Sequence of chain 2.A:
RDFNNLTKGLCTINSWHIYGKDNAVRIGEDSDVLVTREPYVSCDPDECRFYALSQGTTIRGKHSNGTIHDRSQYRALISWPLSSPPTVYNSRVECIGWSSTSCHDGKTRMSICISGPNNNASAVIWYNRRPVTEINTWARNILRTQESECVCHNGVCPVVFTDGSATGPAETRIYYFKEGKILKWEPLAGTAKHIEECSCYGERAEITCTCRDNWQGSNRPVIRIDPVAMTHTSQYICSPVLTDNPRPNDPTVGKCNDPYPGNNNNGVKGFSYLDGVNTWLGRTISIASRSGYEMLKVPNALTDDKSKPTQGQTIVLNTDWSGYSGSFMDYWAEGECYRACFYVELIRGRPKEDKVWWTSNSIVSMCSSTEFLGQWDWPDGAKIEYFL

A protein and the small-molecule ligand that binds it are described below.
Small molecule (SMILES): CC(=O)N[C@@H]1[C@@H](O)[C@H](O)[C@@H](CO)O[C@H]1O

Binding-site contacts:
Ligand atom N2 contacts residue TRP357 of chain 2.A at 3.0 Å (h-bond).
Ligand atom C2 contacts residue TRP357 of chain 2.A at 3.9 Å (hydrophobic).
Ligand atom O4 contacts residue TRP357 of chain 2.A at 4.4 Å.
Ligand atom C1 contacts residue TRP357 of chain 2.A at 3.7 Å (hydrophobic).
Ligand atom O5 contacts residue ASN65 of chain 2.A at 2.4 Å (h-bond).
Ligand atom C1 contacts residue ASN65 of chain 2.A at 1.5 Å.
Ligand atom O7 contacts residue ASN65 of chain 2.A at 3.0 Å (h-bond).
Ligand atom C3 contacts residue TRP357 of chain 2.A at 3.5 Å (hydrophobic).
Ligand atom O5 contacts residue TRP357 of chain 2.A at 4.2 Å.
Ligand atom N2 contacts residue ASN65 of chain 2.A at 3.0 Å (h-bond).
Ligand atom O3 contacts residue TRP357 of chain 2.A at 4.0 Å.
Ligand atom C4 contacts residue TRP357 of chain 2.A at 4.3 Å (hydrophobic).
Ligand atom C4 contacts residue ASN65 of chain 2.A at 4.2 Å.
Ligand atom C6 contacts residue TRP357 of chain 2.A at 4.4 Å (hydrophobic).
Ligand atom C5 contacts residue TRP357 of chain 2.A at 3.8 Å (hydrophobic).
Ligand atom C8 contacts residue TRP357 of chain 2.A at 3.3 Å (hydrophobic).
Ligand atom C3 contacts residue ASN65 of chain 2.A at 3.7 Å.
Ligand atom C2 contacts residue ASN65 of chain 2.A at 2.4 Å.
Ligand atom C7 contacts residue TRP357 of chain 2.A at 3.7 Å (hydrophobic).
Ligand atom C7 contacts residue ASN65 of chain 2.A at 3.2 Å.
Ligand atom C5 contacts residue ASN65 of chain 2.A at 3.7 Å.